This protein binds this small molecule.
Small molecule (SMILES): C=C[C@@]1(C)CC(=O)[C@]2(O)[C@@]3(C)[C@@H](O)CCC(C)(C)[C@@H]3[C@H](O)[C@H](OC(C)=O)[C@@]2(C)O1

Sequence of chain 1.A:
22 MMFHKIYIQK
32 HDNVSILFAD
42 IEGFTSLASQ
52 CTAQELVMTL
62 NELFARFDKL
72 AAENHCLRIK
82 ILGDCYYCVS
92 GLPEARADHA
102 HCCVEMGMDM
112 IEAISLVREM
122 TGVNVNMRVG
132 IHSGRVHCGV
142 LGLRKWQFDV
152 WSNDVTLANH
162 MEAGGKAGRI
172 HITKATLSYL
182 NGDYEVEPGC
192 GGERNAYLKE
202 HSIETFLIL

Sequence of chain 1.B:
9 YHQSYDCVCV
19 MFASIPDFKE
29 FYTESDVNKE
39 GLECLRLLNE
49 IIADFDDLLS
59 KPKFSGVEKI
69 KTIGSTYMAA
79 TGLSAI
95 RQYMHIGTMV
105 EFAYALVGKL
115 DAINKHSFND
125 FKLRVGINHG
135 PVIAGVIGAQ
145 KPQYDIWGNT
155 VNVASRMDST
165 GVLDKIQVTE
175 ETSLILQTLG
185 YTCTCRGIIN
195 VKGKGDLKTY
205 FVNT

Binding-site contacts:
Ligand atom C22 contacts residue LYS27 of chain 1.B at 3.7 Å.
Ligand atom C2 contacts residue PHE39 of chain 1.A at 4.0 Å (hydrophobic).
Ligand atom C16 contacts residue TYR30 of chain 1.B at 3.9 Å (hydrophobic).
Ligand atom O7 contacts residue SER153 of chain 1.A at 3.3 Å (h-bond).
Ligand atom O7 contacts residue THR157 of chain 1.A at 3.1 Å (h-bond).
Ligand atom C11 contacts residue SER153 of chain 1.A at 4.2 Å.
Ligand atom C11 contacts residue THR157 of chain 1.A at 3.7 Å.
Ligand atom C18 contacts residue ILE71 of chain 1.B at 3.8 Å (hydrophobic).
Ligand atom C15 contacts residue LEU46 of chain 1.B at 4.2 Å (hydrophobic).
Ligand atom O6 contacts residue TRP152 of chain 1.A at 3.5 Å.
Ligand atom C2 contacts residue TYR88 of chain 1.A at 4.3 Å (hydrophobic).
Ligand atom O4 contacts residue LYS27 of chain 1.B at 4.0 Å.
Ligand atom O7 contacts residue VAL156 of chain 1.A at 4.0 Å.
Ligand atom C20 contacts residue THR157 of chain 1.A at 3.8 Å.
Ligand atom C16 contacts residue THR157 of chain 1.A at 4.0 Å.
Ligand atom C15 contacts residue PHE26 of chain 1.B at 3.3 Å (hydrophobic).
Ligand atom C17 contacts residue LYS27 of chain 1.B at 4.2 Å.
Ligand atom C3 contacts residue TYR88 of chain 1.A at 3.8 Å (hydrophobic).
Ligand atom C2 contacts residue VAL156 of chain 1.A at 3.6 Å (hydrophobic).
Ligand atom O5 contacts residue GLY72 of chain 1.B at 3.9 Å.
Ligand atom O2 contacts residue VAL151 of chain 1.A at 2.8 Å (h-bond).
Ligand atom C18 contacts residue LEU83 of chain 1.A at 3.9 Å (hydrophobic).
Ligand atom C11 contacts residue TRP152 of chain 1.A at 4.2 Å (hydrophobic).
Ligand atom C12 contacts residue SER153 of chain 1.A at 4.3 Å.
Ligand atom C17 contacts residue THR157 of chain 1.A at 3.5 Å.
Ligand atom O5 contacts residue ILE71 of chain 1.B at 3.8 Å.
Ligand atom C14 contacts residue PHE26 of chain 1.B at 3.7 Å (hydrophobic).
Ligand atom C1 contacts residue VAL151 of chain 1.A at 3.5 Å (hydrophobic).
Ligand atom O2 contacts residue TRP152 of chain 1.A at 3.4 Å.
Ligand atom C19 contacts residue ASN160 of chain 1.A at 3.8 Å.
Ligand atom C7 contacts residue GLY72 of chain 1.B at 4.0 Å.
Ligand atom C15 contacts residue LEU43 of chain 1.B at 4.0 Å (hydrophobic).
Ligand atom O7 contacts residue TRP152 of chain 1.A at 3.8 Å.
Ligand atom C2 contacts residue VAL151 of chain 1.A at 3.9 Å (hydrophobic).
Ligand atom O5 contacts residue SER73 of chain 1.B at 3.4 Å (h-bond).
Ligand atom C21 contacts residue SER73 of chain 1.B at 4.2 Å.
Ligand atom C1 contacts residue VAL156 of chain 1.A at 3.6 Å (hydrophobic).
Ligand atom O6 contacts residue GLY72 of chain 1.B at 3.7 Å.
Ligand atom C19 contacts residue PHE39 of chain 1.A at 4.2 Å (hydrophobic).
Ligand atom C12 contacts residue TRP152 of chain 1.A at 4.0 Å (hydrophobic).